Sequence of chain 1.A:
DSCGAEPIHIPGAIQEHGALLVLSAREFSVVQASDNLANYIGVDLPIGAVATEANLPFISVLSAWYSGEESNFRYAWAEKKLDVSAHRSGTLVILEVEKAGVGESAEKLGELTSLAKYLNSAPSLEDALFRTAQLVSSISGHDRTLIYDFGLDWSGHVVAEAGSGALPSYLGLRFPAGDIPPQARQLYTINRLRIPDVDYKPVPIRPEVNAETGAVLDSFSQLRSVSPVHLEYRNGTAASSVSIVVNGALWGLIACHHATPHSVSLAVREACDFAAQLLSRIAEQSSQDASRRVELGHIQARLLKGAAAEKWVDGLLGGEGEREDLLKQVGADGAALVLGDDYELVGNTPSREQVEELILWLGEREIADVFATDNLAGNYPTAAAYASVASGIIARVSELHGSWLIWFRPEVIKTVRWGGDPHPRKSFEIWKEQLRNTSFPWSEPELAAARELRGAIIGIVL

Binding-site contacts:
Ligand atom CBC contacts residue CYS20 of chain 1.A at 1.8 Å (hydrophobic).
Ligand atom C3C contacts residue CYS20 of chain 1.A at 3.3 Å (hydrophobic).
Ligand atom O2A contacts residue SER264 of chain 1.A at 3.6 Å (h-bond).
Ligand atom CBD contacts residue TYR206 of chain 1.A at 3.3 Å (hydrophobic).
Ligand atom CAC contacts residue CYS20 of chain 1.A at 2.6 Å (hydrophobic).
Ligand atom CEA contacts residue SER264 of chain 1.A at 3.5 Å.
Ligand atom CBA contacts residue HIS250 of chain 1.A at 3.0 Å.
Ligand atom O2D contacts residue ARG244 of chain 1.A at 3.2 Å (salt-bridge).
Ligand atom C1D contacts residue PRO199 of chain 1.A at 3.5 Å (hydrophobic).
Ligand atom O_B contacts residue HIS280 of chain 1.A at 3.0 Å (h-bond).
Ligand atom N_D contacts residue ASP197 of chain 1.A at 3.1 Å (salt-bridge).
Ligand atom O2A contacts residue ARG212 of chain 1.A at 3.2 Å.
Ligand atom CHA contacts residue HIS250 of chain 1.A at 3.5 Å.
Ligand atom O1A contacts residue SER264 of chain 1.A at 2.4 Å (h-bond).
Ligand atom CGA contacts residue SER262 of chain 1.A at 3.4 Å.
Ligand atom O1D contacts residue TYR206 of chain 1.A at 2.7 Å (h-bond).
Ligand atom N_D contacts residue HIS250 of chain 1.A at 3.3 Å (h-bond).
Ligand atom C1A contacts residue HIS250 of chain 1.A at 3.1 Å.
Ligand atom CMD contacts residue SER247 of chain 1.A at 3.5 Å.
Ligand atom N_A contacts residue ASP197 of chain 1.A at 2.8 Å (salt-bridge).
Ligand atom CAD contacts residue TYR206 of chain 1.A at 3.1 Å (hydrophobic).
Ligand atom C1C contacts residue GLY196 of chain 1.A at 3.3 Å.
Ligand atom N_A contacts residue HIS250 of chain 1.A at 3.2 Å.
Ligand atom C4D contacts residue HIS250 of chain 1.A at 3.5 Å.
Ligand atom O2D contacts residue SER247 of chain 1.A at 3.2 Å (h-bond).
Ligand atom C4A contacts residue HIS250 of chain 1.A at 3.5 Å.
Ligand atom O1D contacts residue ARG244 of chain 1.A at 3.2 Å (salt-bridge).
Ligand atom O_C contacts residue ASP197 of chain 1.A at 3.1 Å.
Ligand atom CGA contacts residue SER264 of chain 1.A at 3.0 Å.
Ligand atom C1C contacts residue ASP197 of chain 1.A at 3.5 Å.
Ligand atom O2A contacts residue SER262 of chain 1.A at 3.1 Å (h-bond).
Ligand atom O_C contacts residue TYR253 of chain 1.A at 3.1 Å.
Ligand atom CBB contacts residue PHE193 of chain 1.A at 3.3 Å (hydrophobic).
Ligand atom CGD contacts residue TYR206 of chain 1.A at 3.4 Å (hydrophobic).
Ligand atom O1A contacts residue SER262 of chain 1.A at 3.3 Å (h-bond).
Ligand atom C2A contacts residue HIS250 of chain 1.A at 3.4 Å.
Ligand atom O_B contacts residue ALA278 of chain 1.A at 3.2 Å.
Ligand atom N_C contacts residue ASP197 of chain 1.A at 3.1 Å (salt-bridge).
Ligand atom CMB contacts residue TYR253 of chain 1.A at 3.3 Å (hydrophobic).
Ligand atom C2C contacts residue GLY196 of chain 1.A at 3.4 Å.

A protein and the small-molecule ligand that binds it are described below.
Small molecule (SMILES): CCC1=C(C)C2=CC3=N/C(=C\c4[nH]c(/C=C5\NC(=O)C(C)=C5CC)c(C)c4CCC(=O)O)C(CCC(=O)O)=C3CCN2C1=O